Binding-site contacts:
Ligand atom C5 contacts residue ASN125 of chain 1.B at 3.6 Å.
Ligand atom C4 contacts residue ASN125 of chain 1.B at 4.3 Å.
Ligand atom O5 contacts residue ASN125 of chain 1.B at 2.3 Å (h-bond).
Ligand atom O7 contacts residue ASN125 of chain 1.B at 4.0 Å.
Ligand atom C3 contacts residue ASN125 of chain 1.B at 3.9 Å.
Ligand atom C1 contacts residue ASN125 of chain 1.B at 1.5 Å.
Ligand atom C7 contacts residue ASN125 of chain 1.B at 3.8 Å.
Ligand atom C2 contacts residue ASN125 of chain 1.B at 2.6 Å.
Ligand atom N2 contacts residue ASN125 of chain 1.B at 3.2 Å (h-bond).

Sequence of chain 1.B:
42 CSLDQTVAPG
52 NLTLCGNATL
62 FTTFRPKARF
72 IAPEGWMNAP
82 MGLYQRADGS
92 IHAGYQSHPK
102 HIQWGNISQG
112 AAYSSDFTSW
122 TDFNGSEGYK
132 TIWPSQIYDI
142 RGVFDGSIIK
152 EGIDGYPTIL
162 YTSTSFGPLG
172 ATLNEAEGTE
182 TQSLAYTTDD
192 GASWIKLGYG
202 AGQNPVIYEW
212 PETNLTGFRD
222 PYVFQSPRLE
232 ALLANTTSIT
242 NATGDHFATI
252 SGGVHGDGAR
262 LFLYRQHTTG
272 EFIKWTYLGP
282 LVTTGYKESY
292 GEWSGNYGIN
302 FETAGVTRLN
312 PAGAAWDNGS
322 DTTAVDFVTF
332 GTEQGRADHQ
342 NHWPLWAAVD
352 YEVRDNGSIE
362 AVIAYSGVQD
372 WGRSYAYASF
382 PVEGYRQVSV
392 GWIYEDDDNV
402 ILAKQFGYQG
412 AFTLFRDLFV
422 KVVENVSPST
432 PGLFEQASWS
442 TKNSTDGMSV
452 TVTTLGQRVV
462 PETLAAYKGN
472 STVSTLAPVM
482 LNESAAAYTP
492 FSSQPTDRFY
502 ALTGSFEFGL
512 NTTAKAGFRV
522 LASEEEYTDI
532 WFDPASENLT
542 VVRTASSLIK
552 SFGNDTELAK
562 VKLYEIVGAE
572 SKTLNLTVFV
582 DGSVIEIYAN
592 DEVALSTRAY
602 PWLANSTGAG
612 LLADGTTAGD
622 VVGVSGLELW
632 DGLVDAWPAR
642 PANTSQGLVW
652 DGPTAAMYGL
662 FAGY

This small molecule binds to this protein.
Small molecule (SMILES): CC(=O)N[C@@H]1[C@@H](O)[C@H](O)[C@@H](CO)O[C@H]1O